A small-molecule ligand and the protein it binds are described below.
Small molecule (SMILES): Nc1ncnc2c1ncn2[C@@H]1O[C@H](COP(=O)=O)[C@@H](O[P](=O)(O)OC[C@H]2O[C@@H](n3ccc(=O)[nH]c3=O)[C@H](O)[C@@H]2O)[C@H]1O

Sequence of chain 33.E:
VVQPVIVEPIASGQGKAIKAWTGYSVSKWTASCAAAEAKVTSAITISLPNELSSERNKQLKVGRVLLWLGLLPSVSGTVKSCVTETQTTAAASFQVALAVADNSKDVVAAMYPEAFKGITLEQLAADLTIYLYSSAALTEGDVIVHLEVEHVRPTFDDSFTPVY

Binding-site contacts:
Ligand atom C2 contacts residue TRP47 of chain 33.E at 3.8 Å (hydrophobic).
Ligand atom O4' contacts residue GLU140 of chain 33.E at 4.1 Å.
Ligand atom C8 contacts residue LYS143 of chain 33.E at 2.8 Å.
Ligand atom C4 contacts residue TRP47 of chain 33.E at 3.9 Å (hydrophobic).
Ligand atom C6 contacts residue TRP47 of chain 33.E at 3.9 Å (hydrophobic).
Ligand atom N9 contacts residue GLU140 of chain 33.E at 4.1 Å.
Ligand atom C5 contacts residue TRP47 of chain 33.E at 4.0 Å (hydrophobic).
Ligand atom C2' contacts residue LYS143 of chain 33.E at 4.5 Å.
Ligand atom O4' contacts residue TRP47 of chain 33.E at 4.0 Å.
Ligand atom N1 contacts residue TRP47 of chain 33.E at 3.8 Å.
Ligand atom N9 contacts residue LYS143 of chain 33.E at 3.8 Å.
Ligand atom C1' contacts residue TRP47 of chain 33.E at 4.3 Å (hydrophobic).
Ligand atom C8 contacts residue TRP47 of chain 33.E at 4.0 Å (hydrophobic).
Ligand atom C1' contacts residue GLU140 of chain 33.E at 3.2 Å.
Ligand atom N9 contacts residue TRP47 of chain 33.E at 4.0 Å.
Ligand atom N7 contacts residue TRP47 of chain 33.E at 4.0 Å.
Ligand atom C8 contacts residue GLU140 of chain 33.E at 4.1 Å.
Ligand atom C1' contacts residue LYS143 of chain 33.E at 4.0 Å.
Ligand atom N3 contacts residue TRP47 of chain 33.E at 3.9 Å.
Ligand atom O2' contacts residue GLU140 of chain 33.E at 3.0 Å (salt-bridge).
Ligand atom OP1 contacts residue LYS45 of chain 7.F at 4.3 Å.
Ligand atom C2' contacts residue GLU140 of chain 33.E at 3.5 Å.
Ligand atom N6 contacts residue TRP47 of chain 33.E at 4.2 Å.
Ligand atom N7 contacts residue LYS143 of chain 33.E at 3.7 Å.
Ligand atom O4' contacts residue LYS143 of chain 33.E at 4.2 Å.

Sequence of chain 7.F:
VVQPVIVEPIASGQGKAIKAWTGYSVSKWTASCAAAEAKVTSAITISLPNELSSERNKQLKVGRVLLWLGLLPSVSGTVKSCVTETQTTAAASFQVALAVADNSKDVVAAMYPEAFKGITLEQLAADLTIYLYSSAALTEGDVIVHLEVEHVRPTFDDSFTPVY